This small molecule binds to this protein.
Small molecule (SMILES): COc1cc2c[nH+]c3c(c2cc1OC)Cc1cc2c(cc1-3)OCO2

Binding-site contacts:
Ligand atom C39 contacts residue LYS252 of chain 1.D at 4.1 Å.
Ligand atom C5 contacts residue ASN549 of chain 1.D at 4.4 Å.
Ligand atom C51 contacts residue THR545 of chain 1.D at 3.4 Å.
Ligand atom C51 contacts residue ASN549 of chain 1.D at 3.9 Å.
Ligand atom C29 contacts residue ARG191 of chain 1.D at 4.3 Å.
Ligand atom C13 contacts residue ARG191 of chain 1.D at 3.7 Å.
Ligand atom O38 contacts residue GLU183 of chain 1.D at 3.9 Å.
Ligand atom C39 contacts residue GLU183 of chain 1.D at 4.2 Å.
Ligand atom O38 contacts residue LYS252 of chain 1.D at 3.9 Å.
Ligand atom N14 contacts residue ARG191 of chain 1.D at 3.2 Å (salt-bridge).
Ligand atom C15 contacts residue ARG191 of chain 1.D at 4.4 Å.
Ligand atom O49 contacts residue ASN549 of chain 1.D at 3.2 Å (h-bond).
Ligand atom O45 contacts residue ASN549 of chain 1.D at 3.7 Å.

Sequence of chain 1.D:
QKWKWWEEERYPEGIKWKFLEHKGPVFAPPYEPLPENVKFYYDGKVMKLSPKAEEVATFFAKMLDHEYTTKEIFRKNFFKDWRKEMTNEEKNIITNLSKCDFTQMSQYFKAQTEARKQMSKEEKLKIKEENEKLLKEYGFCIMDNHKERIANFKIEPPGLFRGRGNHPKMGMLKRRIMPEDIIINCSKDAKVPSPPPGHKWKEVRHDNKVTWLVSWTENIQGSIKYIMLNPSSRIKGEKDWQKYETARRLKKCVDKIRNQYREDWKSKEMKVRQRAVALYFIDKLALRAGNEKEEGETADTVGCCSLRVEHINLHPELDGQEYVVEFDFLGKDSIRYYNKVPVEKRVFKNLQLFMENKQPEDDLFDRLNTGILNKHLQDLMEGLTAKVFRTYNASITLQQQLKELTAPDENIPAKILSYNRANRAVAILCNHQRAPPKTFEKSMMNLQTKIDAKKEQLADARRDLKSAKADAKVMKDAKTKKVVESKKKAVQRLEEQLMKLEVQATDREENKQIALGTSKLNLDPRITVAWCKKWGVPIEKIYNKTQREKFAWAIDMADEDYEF